Binding-site contacts:
Ligand atom O5 contacts residue ASN286 of chain 1.A at 2.0 Å (h-bond).
Ligand atom C4 contacts residue ASN286 of chain 1.A at 4.2 Å.
Ligand atom O7 contacts residue ASN275 of chain 1.A at 4.0 Å.
Ligand atom C3 contacts residue ASN286 of chain 1.A at 4.0 Å.
Ligand atom C8 contacts residue ASN275 of chain 1.A at 3.6 Å.
Ligand atom C1 contacts residue ASN286 of chain 1.A at 1.5 Å.
Ligand atom C6 contacts residue ASN286 of chain 1.A at 4.2 Å.
Ligand atom N2 contacts residue ASN286 of chain 1.A at 3.5 Å (h-bond).
Ligand atom C2 contacts residue ASN286 of chain 1.A at 2.9 Å.
Ligand atom C7 contacts residue ASN275 of chain 1.A at 4.3 Å.
Ligand atom C7 contacts residue ASN286 of chain 1.A at 4.0 Å.
Ligand atom C5 contacts residue ASN286 of chain 1.A at 3.3 Å.
Ligand atom O7 contacts residue ASN286 of chain 1.A at 3.8 Å.

Sequence of chain 1.A:
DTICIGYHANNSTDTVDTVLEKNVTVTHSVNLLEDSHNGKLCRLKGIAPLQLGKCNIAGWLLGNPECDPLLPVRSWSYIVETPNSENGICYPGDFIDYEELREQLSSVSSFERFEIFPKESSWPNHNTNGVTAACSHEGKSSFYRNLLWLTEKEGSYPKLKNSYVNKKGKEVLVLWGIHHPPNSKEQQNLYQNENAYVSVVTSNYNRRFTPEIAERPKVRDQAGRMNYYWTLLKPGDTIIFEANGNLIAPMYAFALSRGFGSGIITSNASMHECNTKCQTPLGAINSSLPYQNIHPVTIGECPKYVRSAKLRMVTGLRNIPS

A small-molecule ligand and the protein it binds are described below.
Small molecule (SMILES): CC(=O)N[C@@H]1[C@@H](O)[C@H](O)[C@@H](CO)O[C@H]1O